A small-molecule ligand and the protein it binds are described below.
Small molecule (SMILES): CC(=O)N[C@@H]1[C@@H](O)[C@H](O)[C@@H](CO)O[C@H]1O

Binding-site contacts:
Ligand atom C2 contacts residue THR145 of chain 3.F at 4.1 Å.
Ligand atom C8 contacts residue LEU147 of chain 3.F at 3.4 Å (hydrophobic).
Ligand atom C3 contacts residue THR145 of chain 3.F at 4.1 Å.
Ligand atom N2 contacts residue ASN103 of chain 3.F at 3.8 Å.
Ligand atom C5 contacts residue ASN103 of chain 3.F at 4.0 Å.
Ligand atom C1 contacts residue ASN103 of chain 3.F at 1.7 Å.
Ligand atom C8 contacts residue VAL146 of chain 3.F at 4.5 Å (hydrophobic).
Ligand atom C2 contacts residue LEU147 of chain 3.F at 4.3 Å (hydrophobic).
Ligand atom C1 contacts residue THR145 of chain 3.F at 3.4 Å.
Ligand atom C5 contacts residue THR145 of chain 3.F at 4.0 Å.
Ligand atom O5 contacts residue ASN103 of chain 3.F at 2.6 Å (h-bond).
Ligand atom O5 contacts residue THR145 of chain 3.F at 4.0 Å.
Ligand atom C7 contacts residue LEU147 of chain 3.F at 3.1 Å (hydrophobic).
Ligand atom O7 contacts residue LEU147 of chain 3.F at 3.0 Å.
Ligand atom N2 contacts residue THR145 of chain 3.F at 4.0 Å.
Ligand atom C2 contacts residue ASN103 of chain 3.F at 3.2 Å.
Ligand atom C3 contacts residue ASN103 of chain 3.F at 4.5 Å.
Ligand atom N2 contacts residue LEU147 of chain 3.F at 3.6 Å.

Sequence of chain 3.F:
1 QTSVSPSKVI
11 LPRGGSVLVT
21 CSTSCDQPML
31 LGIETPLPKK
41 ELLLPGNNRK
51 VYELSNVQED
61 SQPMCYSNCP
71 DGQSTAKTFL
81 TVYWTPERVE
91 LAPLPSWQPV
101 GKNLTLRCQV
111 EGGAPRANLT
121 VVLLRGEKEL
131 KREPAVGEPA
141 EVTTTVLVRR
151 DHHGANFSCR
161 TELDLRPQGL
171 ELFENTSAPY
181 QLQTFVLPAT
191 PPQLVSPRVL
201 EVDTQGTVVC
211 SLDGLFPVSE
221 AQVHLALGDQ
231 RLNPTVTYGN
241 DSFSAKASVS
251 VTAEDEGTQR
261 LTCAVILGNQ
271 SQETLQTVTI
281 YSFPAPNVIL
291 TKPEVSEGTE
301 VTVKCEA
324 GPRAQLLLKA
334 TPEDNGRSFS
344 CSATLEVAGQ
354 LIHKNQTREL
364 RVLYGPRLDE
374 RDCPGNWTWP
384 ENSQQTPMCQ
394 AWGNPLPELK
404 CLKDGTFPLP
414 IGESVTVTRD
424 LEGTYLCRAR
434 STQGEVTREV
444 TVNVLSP